This small molecule binds to this protein.
Small molecule (SMILES): CS(=O)(=O)c1ccc([C@@H](O)[C@@H](CO)NC(=O)C(Cl)Cl)cc1

Binding-site contacts:
Ligand atom O5 contacts residue GLN44 of chain 3.D at 2.9 Å.
Ligand atom C5 contacts residue GLN44 of chain 3.D at 4.3 Å.
Ligand atom O4 contacts residue THR46 of chain 3.D at 2.7 Å (h-bond).
Ligand atom C11 contacts residue GLN44 of chain 3.D at 4.5 Å.
Ligand atom C11 contacts residue GLY43 of chain 3.D at 4.4 Å.
Ligand atom CL2 contacts residue THR46 of chain 3.D at 3.8 Å.
Ligand atom C4 contacts residue GLY43 of chain 3.D at 4.3 Å.
Ligand atom C2 contacts residue GLY43 of chain 3.D at 3.3 Å.
Ligand atom O2 contacts residue THR46 of chain 3.D at 4.4 Å.
Ligand atom C4 contacts residue GLN44 of chain 3.D at 4.3 Å.
Ligand atom O5 contacts residue GLY43 of chain 3.D at 3.8 Å.
Ligand atom C1 contacts residue GLY43 of chain 3.D at 2.9 Å.
Ligand atom CL2 contacts residue GLY43 of chain 3.D at 4.2 Å.
Ligand atom N2 contacts residue THR46 of chain 3.D at 3.5 Å.
Ligand atom N2 contacts residue GLN44 of chain 3.D at 4.2 Å.
Ligand atom C3 contacts residue GLY43 of chain 3.D at 3.9 Å.
Ligand atom CL1 contacts residue GLY43 of chain 3.D at 3.7 Å.
Ligand atom C1 contacts residue THR46 of chain 3.D at 3.8 Å.
Ligand atom C2 contacts residue THR46 of chain 3.D at 3.7 Å.
Ligand atom C4 contacts residue THR46 of chain 3.D at 3.2 Å.
Ligand atom C3 contacts residue THR46 of chain 3.D at 4.1 Å.
Ligand atom N2 contacts residue GLY43 of chain 3.D at 2.7 Å (h-bond).
Ligand atom C5 contacts residue GLY43 of chain 3.D at 4.3 Å.

Sequence of chain 3.D:
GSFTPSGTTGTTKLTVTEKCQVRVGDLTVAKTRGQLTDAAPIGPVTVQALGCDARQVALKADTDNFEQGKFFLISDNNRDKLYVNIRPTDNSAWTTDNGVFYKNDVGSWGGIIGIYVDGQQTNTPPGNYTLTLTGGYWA